Sequence of chain 1.A:
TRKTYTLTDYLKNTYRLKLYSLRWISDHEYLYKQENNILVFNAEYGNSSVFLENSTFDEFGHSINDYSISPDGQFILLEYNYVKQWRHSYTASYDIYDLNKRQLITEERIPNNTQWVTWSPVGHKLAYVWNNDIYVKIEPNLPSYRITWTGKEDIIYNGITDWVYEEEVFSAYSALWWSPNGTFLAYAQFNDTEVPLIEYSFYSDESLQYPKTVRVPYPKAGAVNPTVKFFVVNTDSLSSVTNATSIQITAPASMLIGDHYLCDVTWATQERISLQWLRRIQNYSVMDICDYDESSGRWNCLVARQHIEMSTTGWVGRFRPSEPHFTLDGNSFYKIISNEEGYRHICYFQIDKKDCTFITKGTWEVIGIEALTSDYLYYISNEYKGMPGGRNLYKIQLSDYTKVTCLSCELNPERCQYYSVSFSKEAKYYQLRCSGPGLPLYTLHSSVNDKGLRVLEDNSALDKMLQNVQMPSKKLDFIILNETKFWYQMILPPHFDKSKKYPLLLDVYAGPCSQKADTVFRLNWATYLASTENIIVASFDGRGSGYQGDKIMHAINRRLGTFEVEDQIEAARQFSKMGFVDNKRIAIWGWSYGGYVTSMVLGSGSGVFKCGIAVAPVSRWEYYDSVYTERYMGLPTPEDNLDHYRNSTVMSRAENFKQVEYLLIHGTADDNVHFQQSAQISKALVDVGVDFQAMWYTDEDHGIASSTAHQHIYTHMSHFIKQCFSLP

This small molecule binds to this protein.
Small molecule (SMILES): CC(=O)N[C@H]1[C@@H](O[C@H]2[C@H](O)[C@@H](NC(C)=O)CO[C@@H]2CO)O[C@H](CO)[C@@H](O)[C@@H]1O

Binding-site contacts:
Ligand atom C7 contacts residue GLU29 of chain 1.A at 4.4 Å.
Ligand atom C3 contacts residue ASN47 of chain 1.A at 3.8 Å.
Ligand atom C7 contacts residue SER49 of chain 1.A at 3.7 Å.
Ligand atom O6 contacts residue TYR45 of chain 1.A at 4.0 Å.
Ligand atom N2 contacts residue GLU29 of chain 1.A at 4.2 Å.
Ligand atom C8 contacts residue SER48 of chain 1.A at 4.3 Å.
Ligand atom N2 contacts residue ASN42 of chain 1.A at 4.1 Å.
Ligand atom C7 contacts residue SER48 of chain 1.A at 4.3 Å.
Ligand atom O7 contacts residue ASN47 of chain 1.A at 3.2 Å (h-bond).
Ligand atom C8 contacts residue PHE41 of chain 1.A at 4.5 Å (hydrophobic).
Ligand atom C1 contacts residue ASN47 of chain 1.A at 1.4 Å.
Ligand atom C2 contacts residue ASN47 of chain 1.A at 2.4 Å.
Ligand atom C8 contacts residue SER49 of chain 1.A at 4.1 Å.
Ligand atom C4 contacts residue ASN47 of chain 1.A at 4.1 Å.
Ligand atom C8 contacts residue ASN42 of chain 1.A at 4.3 Å.
Ligand atom C5 contacts residue ASN47 of chain 1.A at 3.7 Å.
Ligand atom C1 contacts residue ASN42 of chain 1.A at 4.1 Å.
Ligand atom C8 contacts residue VAL40 of chain 1.A at 3.5 Å (hydrophobic).
Ligand atom C7 contacts residue ASN47 of chain 1.A at 3.2 Å.
Ligand atom O7 contacts residue SER49 of chain 1.A at 2.8 Å (h-bond).
Ligand atom N2 contacts residue ASN47 of chain 1.A at 2.9 Å (h-bond).
Ligand atom O7 contacts residue SER48 of chain 1.A at 3.5 Å.
Ligand atom C8 contacts residue GLU29 of chain 1.A at 3.4 Å.
Ligand atom O5 contacts residue ASN47 of chain 1.A at 2.4 Å (h-bond).
Ligand atom C8 contacts residue ASN47 of chain 1.A at 4.3 Å.